Binding-site contacts:
Ligand atom C1 contacts residue THR71 of chain 2.B at 4.0 Å.
Ligand atom C7 contacts residue ASN69 of chain 2.B at 3.8 Å.
Ligand atom C5 contacts residue ASN69 of chain 2.B at 3.7 Å.
Ligand atom N2 contacts residue ASN69 of chain 2.B at 2.9 Å (h-bond).
Ligand atom C3 contacts residue ASN69 of chain 2.B at 3.8 Å.
Ligand atom C4 contacts residue ASN69 of chain 2.B at 4.2 Å.
Ligand atom O5 contacts residue ASN69 of chain 2.B at 2.4 Å (h-bond).
Ligand atom C1 contacts residue ASN69 of chain 2.B at 1.4 Å.
Ligand atom C2 contacts residue ASN69 of chain 2.B at 2.5 Å.
Ligand atom O5 contacts residue THR71 of chain 2.B at 4.4 Å.
Ligand atom O7 contacts residue ASN69 of chain 2.B at 4.2 Å.
Ligand atom C8 contacts residue ASN69 of chain 2.B at 4.2 Å.

This protein binds this small molecule.
Small molecule (SMILES): CC(=O)N[C@@H]1[C@@H](O)[C@H](O)[C@@H](CO)O[C@H]1O

Sequence of chain 2.B:
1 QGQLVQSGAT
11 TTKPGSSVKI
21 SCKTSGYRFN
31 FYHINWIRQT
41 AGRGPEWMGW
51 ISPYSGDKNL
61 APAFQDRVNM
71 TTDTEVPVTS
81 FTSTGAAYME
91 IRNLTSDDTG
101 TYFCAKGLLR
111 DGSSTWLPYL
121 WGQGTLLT